The small molecule below binds the protein below.
Small molecule (SMILES): Nc1ncnc2c1ncn2[C@@H]1O[C@H](COP(=O)(O)OP(=O)(O)OP(O)(O)=S)[C@@H](O)[C@H]1O

Binding-site contacts:
Ligand atom O3A contacts residue GLY19 of chain 1.A at 3.1 Å.
Ligand atom O2B contacts residue PHE153 of chain 1.A at 3.5 Å.
Ligand atom PG contacts residue PHE21 of chain 1.A at 3.6 Å.
Ligand atom C6 contacts residue GLU88 of chain 1.A at 3.7 Å.
Ligand atom S1G contacts residue PHE21 of chain 1.A at 3.3 Å (h-bond).
Ligand atom N1 contacts residue LEU89 of chain 1.A at 3.7 Å.
Ligand atom O2G contacts residue PHE21 of chain 1.A at 3.2 Å.
Ligand atom O3G contacts residue GLU59 of chain 1.A at 3.3 Å (salt-bridge).
Ligand atom O3B contacts residue LYS42 of chain 1.A at 3.0 Å (salt-bridge).
Ligand atom PG contacts residue LYS42 of chain 1.A at 3.3 Å.
Ligand atom N6 contacts residue TYR90 of chain 1.A at 3.6 Å.
Ligand atom C6 contacts residue LEU141 of chain 1.A at 3.6 Å (hydrophobic).
Ligand atom O2' contacts residue GLU94 of chain 1.A at 3.0 Å (salt-bridge).
Ligand atom O2B contacts residue GLY19 of chain 1.A at 3.3 Å.
Ligand atom N6 contacts residue LEU141 of chain 1.A at 3.8 Å.
Ligand atom O2B contacts residue PHE20 of chain 1.A at 2.4 Å (h-bond).
Ligand atom O2' contacts residue LEU141 of chain 1.A at 3.8 Å.
Ligand atom PG contacts residue PHE20 of chain 1.A at 3.8 Å.
Ligand atom O5' contacts residue VAL24 of chain 1.A at 3.6 Å.
Ligand atom N6 contacts residue ALA40 of chain 1.A at 3.7 Å.
Ligand atom O3G contacts residue LYS42 of chain 1.A at 2.6 Å (salt-bridge).
Ligand atom S1G contacts residue GLY19 of chain 1.A at 3.2 Å.
Ligand atom PB contacts residue PHE153 of chain 1.A at 3.5 Å.
Ligand atom O3G contacts residue PHE21 of chain 1.A at 3.8 Å.
Ligand atom O1A contacts residue LYS42 of chain 1.A at 2.9 Å (salt-bridge).
Ligand atom N1 contacts residue TYR90 of chain 1.A at 3.0 Å (h-bond).
Ligand atom N6 contacts residue GLU88 of chain 1.A at 2.6 Å (salt-bridge).
Ligand atom PB contacts residue GLY19 of chain 1.A at 3.8 Å.
Ligand atom C2 contacts residue LEU89 of chain 1.A at 3.7 Å (hydrophobic).
Ligand atom C5 contacts residue LEU141 of chain 1.A at 3.6 Å (hydrophobic).
Ligand atom N3 contacts residue LEU16 of chain 1.A at 3.8 Å.
Ligand atom C3' contacts residue GLU94 of chain 1.A at 3.4 Å.
Ligand atom O3' contacts residue GLU94 of chain 1.A at 3.6 Å (salt-bridge).
Ligand atom PB contacts residue PHE20 of chain 1.A at 3.6 Å.
Ligand atom O1B contacts residue PHE153 of chain 1.A at 2.4 Å.
Ligand atom S1G contacts residue PHE20 of chain 1.A at 3.1 Å (h-bond).
Ligand atom C6 contacts residue ALA40 of chain 1.A at 3.6 Å (hydrophobic).
Ligand atom C2 contacts residue TYR90 of chain 1.A at 3.4 Å (hydrophobic).
Ligand atom O2G contacts residue PHE20 of chain 1.A at 3.3 Å.
Ligand atom C2' contacts residue GLU94 of chain 1.A at 3.5 Å.

Sequence of chain 1.A:
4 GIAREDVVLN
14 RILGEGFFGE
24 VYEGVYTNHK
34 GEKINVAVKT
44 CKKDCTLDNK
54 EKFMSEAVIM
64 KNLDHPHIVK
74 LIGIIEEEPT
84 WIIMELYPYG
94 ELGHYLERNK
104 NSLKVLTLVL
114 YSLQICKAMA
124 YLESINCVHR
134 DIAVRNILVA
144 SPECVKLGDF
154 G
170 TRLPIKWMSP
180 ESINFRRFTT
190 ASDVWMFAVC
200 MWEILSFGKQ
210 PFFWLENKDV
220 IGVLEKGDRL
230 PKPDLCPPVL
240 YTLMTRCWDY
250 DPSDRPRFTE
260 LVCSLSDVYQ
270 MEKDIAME